A protein and the small-molecule ligand that binds it are described below.
Small molecule (SMILES): Cc1cc(CCCOc2c(C)cc(-c3noc(C(F)(F)F)n3)cc2C)on1

Sequence of chain 31.A:
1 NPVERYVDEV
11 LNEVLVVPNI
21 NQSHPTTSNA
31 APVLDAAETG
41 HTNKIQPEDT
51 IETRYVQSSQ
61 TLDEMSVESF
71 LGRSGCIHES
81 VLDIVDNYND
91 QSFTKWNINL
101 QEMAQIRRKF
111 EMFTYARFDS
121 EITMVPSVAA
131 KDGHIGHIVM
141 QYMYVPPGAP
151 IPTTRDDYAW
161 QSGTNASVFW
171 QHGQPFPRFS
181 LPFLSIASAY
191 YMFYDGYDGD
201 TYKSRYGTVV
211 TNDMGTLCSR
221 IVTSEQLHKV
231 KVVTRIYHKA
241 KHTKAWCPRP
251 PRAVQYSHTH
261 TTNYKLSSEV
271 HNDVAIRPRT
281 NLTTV

Binding-site contacts:
Ligand atom C2B contacts residue ILE98 of chain 31.A at 3.7 Å (hydrophobic).
Ligand atom O1 contacts residue MET214 of chain 31.A at 3.5 Å (h-bond).
Ligand atom C4 contacts residue LEU100 of chain 31.A at 3.7 Å (hydrophobic).
Ligand atom C4 contacts residue TYR190 of chain 31.A at 3.6 Å (hydrophobic).
Ligand atom C2A contacts residue PHE179 of chain 31.A at 3.6 Å (hydrophobic).
Ligand atom F3 contacts residue VAL168 of chain 31.A at 3.0 Å.
Ligand atom F3 contacts residue TYR142 of chain 31.A at 3.8 Å.
Ligand atom N1A contacts residue PHE179 of chain 31.A at 3.6 Å.
Ligand atom CM3 contacts residue ASN212 of chain 31.A at 3.5 Å.
Ligand atom CM4 contacts residue TYR144 of chain 31.A at 3.9 Å (hydrophobic).
Ligand atom N1A contacts residue MET124 of chain 31.A at 3.5 Å.
Ligand atom C4B contacts residue ILE98 of chain 31.A at 3.8 Å (hydrophobic).
Ligand atom CM4 contacts residue PHE179 of chain 31.A at 3.5 Å (hydrophobic).
Ligand atom O1B contacts residue ILE98 of chain 31.A at 3.3 Å.
Ligand atom F1 contacts residue TYR144 of chain 31.A at 3.3 Å.
Ligand atom N1A contacts residue LEU217 of chain 31.A at 3.3 Å.
Ligand atom CM2 contacts residue ILE77 of chain 31.A at 3.1 Å (hydrophobic).
Ligand atom C6B contacts residue ILE98 of chain 31.A at 3.7 Å (hydrophobic).
Ligand atom F2 contacts residue TYR144 of chain 31.A at 3.0 Å.
Ligand atom C1B contacts residue ILE98 of chain 31.A at 3.4 Å (hydrophobic).
Ligand atom C3A contacts residue LEU217 of chain 31.A at 3.6 Å (hydrophobic).
Ligand atom C6B contacts residue LEU181 of chain 31.A at 3.3 Å (hydrophobic).
Ligand atom C5B contacts residue LEU181 of chain 31.A at 3.5 Å (hydrophobic).
Ligand atom O1A contacts residue LEU217 of chain 31.A at 3.0 Å.
Ligand atom CM2 contacts residue ILE122 of chain 31.A at 3.8 Å (hydrophobic).
Ligand atom O1A contacts residue PHE179 of chain 31.A at 3.3 Å.
Ligand atom F2 contacts residue TYR142 of chain 31.A at 2.8 Å.
Ligand atom F2 contacts residue MET143 of chain 31.A at 3.3 Å.
Ligand atom F2 contacts residue ALA166 of chain 31.A at 3.5 Å.
Ligand atom CM6 contacts residue LEU184 of chain 31.A at 3.4 Å (hydrophobic).
Ligand atom F1 contacts residue PHE179 of chain 31.A at 3.8 Å.
Ligand atom C5B contacts residue ILE98 of chain 31.A at 3.5 Å (hydrophobic).
Ligand atom F1 contacts residue ALA166 of chain 31.A at 3.6 Å.
Ligand atom N3A contacts residue TYR144 of chain 31.A at 3.5 Å.
Ligand atom F3 contacts residue PHE179 of chain 31.A at 3.0 Å.
Ligand atom O1A contacts residue MET124 of chain 31.A at 3.2 Å.
Ligand atom CM6 contacts residue LEU181 of chain 31.A at 3.5 Å (hydrophobic).
Ligand atom C3A contacts residue PHE179 of chain 31.A at 3.1 Å (hydrophobic).
Ligand atom N3A contacts residue PHE179 of chain 31.A at 3.4 Å.
Ligand atom N2 contacts residue MET214 of chain 31.A at 3.8 Å.